Binding-site contacts:
Ligand atom O7 contacts residue ASN529 of chain 1.D at 3.7 Å.
Ligand atom C7 contacts residue SER403 of chain 1.D at 3.2 Å.
Ligand atom C7 contacts residue ASN529 of chain 1.D at 3.5 Å.
Ligand atom O7 contacts residue SER403 of chain 1.D at 2.9 Å (h-bond).
Ligand atom N2 contacts residue SER403 of chain 1.D at 4.0 Å.
Ligand atom C2 contacts residue ASN529 of chain 1.D at 2.4 Å.
Ligand atom C4 contacts residue ASN529 of chain 1.D at 4.2 Å.
Ligand atom C8 contacts residue ASP526 of chain 1.D at 4.1 Å.
Ligand atom C1 contacts residue ASN529 of chain 1.D at 1.4 Å.
Ligand atom C8 contacts residue SER403 of chain 1.D at 3.5 Å.
Ligand atom C8 contacts residue SER528 of chain 1.D at 3.9 Å.
Ligand atom C7 contacts residue SER528 of chain 1.D at 4.3 Å.
Ligand atom N2 contacts residue ASN529 of chain 1.D at 2.9 Å (h-bond).
Ligand atom O5 contacts residue ASN529 of chain 1.D at 2.4 Å (h-bond).
Ligand atom O3 contacts residue SER403 of chain 1.D at 3.9 Å.
Ligand atom C5 contacts residue ASN529 of chain 1.D at 3.7 Å.
Ligand atom C3 contacts residue ASN529 of chain 1.D at 3.8 Å.
Ligand atom O7 contacts residue SER528 of chain 1.D at 4.1 Å.
Ligand atom C3 contacts residue SER403 of chain 1.D at 4.1 Å.

This protein binds this small molecule.
Small molecule (SMILES): CC(=O)N[C@H]1[C@H](O[C@H]2[C@H](O)[C@@H](NC(C)=O)CO[C@@H]2CO)O[C@H](CO)[C@@H](O)[C@@H]1O

Sequence of chain 1.D:
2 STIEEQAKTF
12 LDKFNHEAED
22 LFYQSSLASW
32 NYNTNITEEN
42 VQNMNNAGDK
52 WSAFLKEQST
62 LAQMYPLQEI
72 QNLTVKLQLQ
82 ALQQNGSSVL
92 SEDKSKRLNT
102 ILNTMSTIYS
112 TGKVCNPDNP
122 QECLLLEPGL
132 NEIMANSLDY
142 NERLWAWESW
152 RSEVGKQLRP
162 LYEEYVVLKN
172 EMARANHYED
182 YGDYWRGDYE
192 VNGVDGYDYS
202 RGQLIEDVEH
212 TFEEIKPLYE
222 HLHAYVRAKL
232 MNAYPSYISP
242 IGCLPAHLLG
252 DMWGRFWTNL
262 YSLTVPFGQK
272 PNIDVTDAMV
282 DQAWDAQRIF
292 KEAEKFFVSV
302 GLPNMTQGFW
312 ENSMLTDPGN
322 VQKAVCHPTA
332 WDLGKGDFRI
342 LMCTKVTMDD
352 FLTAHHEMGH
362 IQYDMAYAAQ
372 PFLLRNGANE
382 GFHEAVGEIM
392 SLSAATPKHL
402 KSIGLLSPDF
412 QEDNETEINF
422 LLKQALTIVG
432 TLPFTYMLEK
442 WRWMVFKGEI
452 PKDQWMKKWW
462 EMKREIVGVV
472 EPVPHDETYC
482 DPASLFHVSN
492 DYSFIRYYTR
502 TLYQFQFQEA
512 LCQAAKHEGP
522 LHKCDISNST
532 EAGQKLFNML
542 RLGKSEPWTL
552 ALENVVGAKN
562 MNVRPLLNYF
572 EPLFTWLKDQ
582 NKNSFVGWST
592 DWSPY